Sequence of chain 1.A:
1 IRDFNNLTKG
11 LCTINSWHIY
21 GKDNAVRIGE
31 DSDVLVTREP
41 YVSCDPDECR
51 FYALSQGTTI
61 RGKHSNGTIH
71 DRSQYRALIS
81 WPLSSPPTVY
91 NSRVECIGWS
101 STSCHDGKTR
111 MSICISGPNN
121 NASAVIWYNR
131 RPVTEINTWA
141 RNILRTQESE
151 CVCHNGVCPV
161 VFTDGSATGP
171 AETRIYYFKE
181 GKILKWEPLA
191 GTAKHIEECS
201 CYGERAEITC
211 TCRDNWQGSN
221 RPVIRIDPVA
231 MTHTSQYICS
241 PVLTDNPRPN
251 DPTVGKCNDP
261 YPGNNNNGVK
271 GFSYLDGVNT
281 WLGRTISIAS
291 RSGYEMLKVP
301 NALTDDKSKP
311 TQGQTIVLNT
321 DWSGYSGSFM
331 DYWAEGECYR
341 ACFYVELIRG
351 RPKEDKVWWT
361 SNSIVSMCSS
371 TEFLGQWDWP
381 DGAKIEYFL

Sequence of chain 3.A:
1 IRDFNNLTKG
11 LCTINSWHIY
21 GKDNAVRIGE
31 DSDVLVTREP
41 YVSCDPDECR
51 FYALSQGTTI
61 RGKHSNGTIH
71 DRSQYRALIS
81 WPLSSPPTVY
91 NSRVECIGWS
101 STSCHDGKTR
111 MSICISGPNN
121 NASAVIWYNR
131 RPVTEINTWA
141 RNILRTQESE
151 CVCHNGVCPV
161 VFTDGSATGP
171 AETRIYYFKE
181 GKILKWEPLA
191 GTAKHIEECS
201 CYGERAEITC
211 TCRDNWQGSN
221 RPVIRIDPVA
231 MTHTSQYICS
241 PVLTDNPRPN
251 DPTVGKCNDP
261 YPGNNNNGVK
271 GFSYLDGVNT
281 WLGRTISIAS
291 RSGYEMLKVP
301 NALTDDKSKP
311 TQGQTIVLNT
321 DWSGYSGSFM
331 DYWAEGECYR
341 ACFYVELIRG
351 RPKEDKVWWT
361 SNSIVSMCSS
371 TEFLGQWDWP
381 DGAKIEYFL

The small molecule below binds the protein below.
Small molecule (SMILES): CC(=O)N[C@@H]1[C@@H](O)[C@H](O)[C@@H](CO)O[C@H]1O

Binding-site contacts:
Ligand atom C6 contacts residue TRP358 of chain 1.A at 4.0 Å (hydrophobic).
Ligand atom O5 contacts residue ASN66 of chain 1.A at 2.4 Å (h-bond).
Ligand atom O6 contacts residue TRP358 of chain 1.A at 3.9 Å.
Ligand atom C7 contacts residue TYR387 of chain 3.A at 4.5 Å (hydrophobic).
Ligand atom C3 contacts residue ASN66 of chain 1.A at 3.7 Å.
Ligand atom C5 contacts residue ASN66 of chain 1.A at 3.7 Å.
Ligand atom C5 contacts residue TRP358 of chain 1.A at 4.4 Å (hydrophobic).
Ligand atom C7 contacts residue ASN66 of chain 1.A at 3.4 Å.
Ligand atom O5 contacts residue TRP358 of chain 1.A at 3.7 Å.
Ligand atom N2 contacts residue ASN66 of chain 1.A at 2.7 Å (h-bond).
Ligand atom C1 contacts residue ASN66 of chain 1.A at 1.4 Å.
Ligand atom C4 contacts residue ASN66 of chain 1.A at 4.0 Å.
Ligand atom O7 contacts residue TYR387 of chain 3.A at 3.8 Å.
Ligand atom C2 contacts residue ASN66 of chain 1.A at 2.2 Å.
Ligand atom O7 contacts residue ASN66 of chain 1.A at 3.7 Å.
Ligand atom C4 contacts residue TRP358 of chain 1.A at 4.1 Å (hydrophobic).
Ligand atom C2 contacts residue TRP358 of chain 1.A at 4.3 Å (hydrophobic).
Ligand atom C1 contacts residue TRP358 of chain 1.A at 4.3 Å (hydrophobic).
Ligand atom C8 contacts residue ASN66 of chain 1.A at 4.5 Å.